Sequence of chain 1.A:
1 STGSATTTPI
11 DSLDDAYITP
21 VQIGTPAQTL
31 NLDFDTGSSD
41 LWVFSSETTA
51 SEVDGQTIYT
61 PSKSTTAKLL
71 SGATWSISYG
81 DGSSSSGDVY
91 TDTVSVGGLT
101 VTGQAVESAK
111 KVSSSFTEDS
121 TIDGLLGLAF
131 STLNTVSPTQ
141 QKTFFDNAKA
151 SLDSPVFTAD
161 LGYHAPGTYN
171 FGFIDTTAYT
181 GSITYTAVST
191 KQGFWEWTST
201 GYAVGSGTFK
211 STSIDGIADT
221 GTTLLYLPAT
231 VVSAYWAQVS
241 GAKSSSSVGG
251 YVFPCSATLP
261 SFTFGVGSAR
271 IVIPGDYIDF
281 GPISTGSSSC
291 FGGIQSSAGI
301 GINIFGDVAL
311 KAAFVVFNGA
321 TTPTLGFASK

Binding-site contacts:
Ligand atom N contacts residue GLY221 of chain 1.A at 3.9 Å.
Ligand atom C7 contacts residue ASP33 of chain 1.A at 4.2 Å.
Ligand atom N1 contacts residue TYR79 of chain 1.A at 4.0 Å.
Ligand atom C11 contacts residue ASP81 of chain 1.A at 2.8 Å.
Ligand atom C4 contacts residue LEU125 of chain 1.A at 3.8 Å (hydrophobic).
Ligand atom C11 contacts residue SER83 of chain 1.A at 3.6 Å.
Ligand atom C1 contacts residue GLY221 of chain 1.A at 3.3 Å.
Ligand atom C contacts residue GLY80 of chain 1.A at 4.2 Å.
Ligand atom C2 contacts residue GLY221 of chain 1.A at 3.8 Å.
Ligand atom N contacts residue TYR79 of chain 1.A at 4.2 Å.
Ligand atom N2 contacts residue SER83 of chain 1.A at 4.2 Å.
Ligand atom C3 contacts residue GLY221 of chain 1.A at 4.0 Å.
Ligand atom C4 contacts residue TYR79 of chain 1.A at 3.8 Å (hydrophobic).
Ligand atom C5 contacts residue PHE116 of chain 1.A at 4.5 Å (hydrophobic).
Ligand atom C5 contacts residue ASP33 of chain 1.A at 3.3 Å.
Ligand atom C2 contacts residue TYR79 of chain 1.A at 4.1 Å (hydrophobic).
Ligand atom C4 contacts residue ASP35 of chain 1.A at 3.3 Å.
Ligand atom C8 contacts residue ILE122 of chain 1.A at 4.1 Å (hydrophobic).
Ligand atom C7 contacts residue PHE116 of chain 1.A at 3.4 Å (hydrophobic).
Ligand atom C2 contacts residue ASP81 of chain 1.A at 4.0 Å.
Ligand atom N contacts residue ASP35 of chain 1.A at 4.3 Å.
Ligand atom C7 contacts residue LEU125 of chain 1.A at 4.3 Å (hydrophobic).
Ligand atom N1 contacts residue ASP35 of chain 1.A at 3.7 Å.
Ligand atom N2 contacts residue ASP81 of chain 1.A at 4.2 Å.
Ligand atom C contacts residue THR222 of chain 1.A at 3.5 Å.
Ligand atom N1 contacts residue GLY221 of chain 1.A at 3.1 Å (h-bond).
Ligand atom N2 contacts residue PHE116 of chain 1.A at 4.3 Å.
Ligand atom N contacts residue ASP33 of chain 1.A at 4.4 Å.
Ligand atom N contacts residue LEU125 of chain 1.A at 3.6 Å.
Ligand atom C1 contacts residue TYR79 of chain 1.A at 4.1 Å (hydrophobic).
Ligand atom C3 contacts residue TYR79 of chain 1.A at 4.4 Å (hydrophobic).
Ligand atom C8 contacts residue ASP33 of chain 1.A at 4.3 Å.
Ligand atom C5 contacts residue ILE122 of chain 1.A at 3.9 Å (hydrophobic).
Ligand atom C4 contacts residue GLY221 of chain 1.A at 3.4 Å.
Ligand atom C contacts residue GLY221 of chain 1.A at 3.8 Å.

A protein and the small-molecule ligand that binds it are described below.
Small molecule (SMILES): Cc1cc(N2CCCCCC2)ncn1